Sequence of chain 4.A:
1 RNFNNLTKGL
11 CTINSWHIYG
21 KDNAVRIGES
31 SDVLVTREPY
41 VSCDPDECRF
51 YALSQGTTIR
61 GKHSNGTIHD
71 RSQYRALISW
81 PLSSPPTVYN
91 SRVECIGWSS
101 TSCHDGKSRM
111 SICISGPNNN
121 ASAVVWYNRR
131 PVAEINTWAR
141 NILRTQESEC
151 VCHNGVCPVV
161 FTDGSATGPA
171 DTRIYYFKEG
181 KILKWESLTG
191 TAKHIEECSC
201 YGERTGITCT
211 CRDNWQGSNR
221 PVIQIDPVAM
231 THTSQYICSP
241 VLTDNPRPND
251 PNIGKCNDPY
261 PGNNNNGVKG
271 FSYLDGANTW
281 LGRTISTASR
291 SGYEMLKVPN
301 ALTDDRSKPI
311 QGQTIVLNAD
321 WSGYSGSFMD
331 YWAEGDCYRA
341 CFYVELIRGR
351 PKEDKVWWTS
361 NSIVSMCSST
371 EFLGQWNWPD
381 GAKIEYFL

Sequence of chain 2.A:
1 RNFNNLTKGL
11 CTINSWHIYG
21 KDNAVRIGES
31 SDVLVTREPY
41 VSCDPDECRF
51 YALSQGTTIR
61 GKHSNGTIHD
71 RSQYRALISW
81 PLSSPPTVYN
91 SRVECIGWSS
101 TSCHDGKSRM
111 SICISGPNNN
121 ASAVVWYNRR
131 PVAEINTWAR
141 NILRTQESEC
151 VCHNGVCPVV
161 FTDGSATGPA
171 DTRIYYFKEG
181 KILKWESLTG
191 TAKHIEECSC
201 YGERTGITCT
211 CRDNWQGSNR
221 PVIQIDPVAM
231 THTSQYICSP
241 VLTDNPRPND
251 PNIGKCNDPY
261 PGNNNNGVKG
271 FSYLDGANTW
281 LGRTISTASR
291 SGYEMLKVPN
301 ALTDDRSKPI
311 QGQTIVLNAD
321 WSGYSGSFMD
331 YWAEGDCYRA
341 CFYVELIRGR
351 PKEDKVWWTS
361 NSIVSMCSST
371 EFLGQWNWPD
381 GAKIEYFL

This protein binds this small molecule.
Small molecule (SMILES): CC(=O)N[C@H]1[C@H](O[C@H]2[C@H](O)[C@@H](NC(C)=O)CO[C@@H]2CO)O[C@H](CO)[C@@H](O[C@@H]2O[C@H](CO[C@H]3O[C@H](CO[C@H]4O[C@H](CO)[C@@H](O)[C@H](O)[C@@H]4O)[C@@H](O)[C@H](O[C@H]4O[C@H](CO)[C@@H](O)[C@H](O)[C@@H]4O)[C@@H]3O)[C@@H](O)[C@H](O[C@H]3O[C@H](CO)[C@@H](O)[C@H](O)[C@@H]3O[C@H]3O[C@H](CO)[C@@H](O)[C@H](O)[C@@H]3O[C@H]3O[C@H](CO)[C@@H](O)[C@H](O)[C@@H]3O)[C@@H]2O)[C@@H]1O

Binding-site contacts:
Ligand atom O6 contacts residue ILE310 of chain 4.A at 3.5 Å (h-bond).
Ligand atom O3 contacts residue GLY312 of chain 4.A at 3.1 Å (h-bond).
Ligand atom C6 contacts residue ILE285 of chain 4.A at 3.4 Å (hydrophobic).
Ligand atom C3 contacts residue GLU294 of chain 4.A at 3.3 Å.
Ligand atom O4 contacts residue ARG283 of chain 4.A at 3.6 Å.
Ligand atom O6 contacts residue GLN375 of chain 4.A at 3.4 Å.
Ligand atom C6 contacts residue ASP250 of chain 4.A at 3.5 Å.
Ligand atom O5 contacts residue ARG283 of chain 4.A at 3.2 Å (salt-bridge).
Ligand atom O2 contacts residue LEU296 of chain 4.A at 3.5 Å.
Ligand atom C6 contacts residue ILE310 of chain 4.A at 3.5 Å (hydrophobic).
Ligand atom C6 contacts residue LEU373 of chain 4.A at 3.3 Å (hydrophobic).
Ligand atom O6 contacts residue LEU373 of chain 4.A at 3.7 Å.
Ligand atom C7 contacts residue ASN120 of chain 2.A at 3.5 Å.
Ligand atom O5 contacts residue GLY312 of chain 4.A at 3.6 Å.
Ligand atom O6 contacts residue ILE285 of chain 4.A at 2.7 Å (h-bond).
Ligand atom C4 contacts residue GLU294 of chain 4.A at 3.5 Å.
Ligand atom N2 contacts residue ASN120 of chain 2.A at 2.9 Å (h-bond).
Ligand atom O6 contacts residue ASP250 of chain 4.A at 2.5 Å (salt-bridge).
Ligand atom O3 contacts residue ASN249 of chain 4.A at 2.7 Å (h-bond).
Ligand atom O2 contacts residue ASN249 of chain 4.A at 3.2 Å (h-bond).
Ligand atom O2 contacts residue GLY312 of chain 4.A at 3.2 Å.
Ligand atom O3 contacts residue ARG283 of chain 4.A at 2.9 Å (salt-bridge).
Ligand atom O3 contacts residue GLN311 of chain 4.A at 3.3 Å.
Ligand atom O5 contacts residue ASN120 of chain 2.A at 2.4 Å (h-bond).
Ligand atom C5 contacts residue ARG283 of chain 4.A at 3.6 Å.
Ligand atom O4 contacts residue ARG247 of chain 4.A at 3.1 Å (salt-bridge).
Ligand atom C3 contacts residue GLY312 of chain 4.A at 3.2 Å.
Ligand atom O5 contacts residue ASP250 of chain 4.A at 3.5 Å (salt-bridge).
Ligand atom O4 contacts residue THR287 of chain 4.A at 3.3 Å.
Ligand atom O3 contacts residue GLU294 of chain 4.A at 2.6 Å (salt-bridge).
Ligand atom O3 contacts residue ASP250 of chain 4.A at 3.1 Å (salt-bridge).
Ligand atom O4 contacts residue GLY312 of chain 4.A at 3.7 Å.
Ligand atom O5 contacts residue GLN375 of chain 4.A at 3.3 Å (h-bond).
Ligand atom O7 contacts residue ASN120 of chain 2.A at 3.6 Å.
Ligand atom C1 contacts residue ASN120 of chain 2.A at 1.4 Å.
Ligand atom C2 contacts residue ASN120 of chain 2.A at 2.3 Å.
Ligand atom C6 contacts residue GLN311 of chain 4.A at 3.6 Å.
Ligand atom O5 contacts residue GLY374 of chain 4.A at 3.3 Å.
Ligand atom C5 contacts residue ASN120 of chain 2.A at 3.7 Å.
Ligand atom O4 contacts residue GLU294 of chain 4.A at 2.7 Å (salt-bridge).